Sequence of chain 1.PA:
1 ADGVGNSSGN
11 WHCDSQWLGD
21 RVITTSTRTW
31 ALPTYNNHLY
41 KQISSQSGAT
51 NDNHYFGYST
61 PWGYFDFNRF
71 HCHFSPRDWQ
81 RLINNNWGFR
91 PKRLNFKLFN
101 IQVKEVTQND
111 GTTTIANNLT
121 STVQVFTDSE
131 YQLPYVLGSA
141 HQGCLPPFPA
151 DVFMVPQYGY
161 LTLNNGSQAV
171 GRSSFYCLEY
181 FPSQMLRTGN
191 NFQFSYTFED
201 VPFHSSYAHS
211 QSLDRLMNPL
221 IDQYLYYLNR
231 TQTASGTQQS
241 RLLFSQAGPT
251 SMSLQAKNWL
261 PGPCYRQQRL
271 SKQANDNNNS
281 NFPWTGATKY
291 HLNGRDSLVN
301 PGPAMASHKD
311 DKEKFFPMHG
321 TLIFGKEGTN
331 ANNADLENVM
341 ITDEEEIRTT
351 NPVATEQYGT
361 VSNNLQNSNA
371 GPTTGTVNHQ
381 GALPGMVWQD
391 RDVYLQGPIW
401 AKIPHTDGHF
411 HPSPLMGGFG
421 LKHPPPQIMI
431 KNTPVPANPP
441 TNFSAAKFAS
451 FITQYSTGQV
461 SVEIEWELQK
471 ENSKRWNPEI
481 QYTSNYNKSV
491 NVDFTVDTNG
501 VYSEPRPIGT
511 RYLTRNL

Binding-site contacts:
Ligand atom N6 contacts residue VAL201 of chain 1.OA at 4.5 Å.
Ligand atom N6 contacts residue PRO412 of chain 1.OA at 3.6 Å.
Ligand atom C8 contacts residue PRO202 of chain 1.OA at 4.4 Å (hydrophobic).
Ligand atom N3 contacts residue PRO202 of chain 1.OA at 4.2 Å.
Ligand atom N9 contacts residue PRO202 of chain 1.OA at 4.3 Å.
Ligand atom C6 contacts residue PRO202 of chain 1.OA at 4.0 Å (hydrophobic).
Ligand atom N7 contacts residue SER413 of chain 1.OA at 4.3 Å.
Ligand atom P contacts residue PRO202 of chain 1.OA at 4.4 Å.
Ligand atom C6 contacts residue VAL201 of chain 1.OA at 4.5 Å (hydrophobic).
Ligand atom C2' contacts residue HIS411 of chain 1.OA at 4.3 Å.
Ligand atom C5 contacts residue PRO202 of chain 1.OA at 3.9 Å (hydrophobic).
Ligand atom C6 contacts residue GLY420 of chain 1.OA at 4.3 Å.
Ligand atom C2 contacts residue PRO412 of chain 1.OA at 4.2 Å (hydrophobic).
Ligand atom N6 contacts residue SER413 of chain 1.OA at 3.6 Å.
Ligand atom O1P contacts residue PRO202 of chain 1.OA at 4.1 Å.
Ligand atom C8 contacts residue HIS411 of chain 1.OA at 3.4 Å.
Ligand atom N1 contacts residue PRO202 of chain 1.OA at 4.0 Å.
Ligand atom N6 contacts residue GLY420 of chain 1.OA at 3.6 Å.
Ligand atom N7 contacts residue HIS411 of chain 1.OA at 3.7 Å.
Ligand atom N3 contacts residue PRO412 of chain 1.OA at 4.0 Å.
Ligand atom O3P contacts residue PRO202 of chain 1.OA at 4.1 Å.
Ligand atom N1 contacts residue VAL201 of chain 1.OA at 4.0 Å.
Ligand atom C6 contacts residue PRO412 of chain 1.OA at 3.6 Å (hydrophobic).
Ligand atom C2 contacts residue GLY420 of chain 1.OA at 3.8 Å.
Ligand atom N9 contacts residue HIS411 of chain 1.OA at 4.5 Å.
Ligand atom N1 contacts residue GLY420 of chain 1.OA at 3.2 Å (h-bond).
Ligand atom O4' contacts residue PRO202 of chain 1.OA at 4.4 Å.
Ligand atom O5' contacts residue PRO202 of chain 1.OA at 4.1 Å.
Ligand atom C6 contacts residue SER413 of chain 1.OA at 4.4 Å.
Ligand atom C2 contacts residue PRO202 of chain 1.OA at 4.0 Å (hydrophobic).
Ligand atom O3' contacts residue HIS409 of chain 1.PA at 4.4 Å.
Ligand atom C4 contacts residue PRO412 of chain 1.OA at 4.1 Å (hydrophobic).
Ligand atom N7 contacts residue PRO202 of chain 1.OA at 4.2 Å.
Ligand atom C4 contacts residue PRO202 of chain 1.OA at 4.0 Å (hydrophobic).
Ligand atom C5 contacts residue PRO412 of chain 1.OA at 4.1 Å (hydrophobic).
Ligand atom N9 contacts residue PRO412 of chain 1.OA at 4.4 Å.
Ligand atom N1 contacts residue PRO412 of chain 1.OA at 3.7 Å.
Ligand atom C5' contacts residue PRO202 of chain 1.OA at 4.2 Å (hydrophobic).

A protein and the small-molecule ligand that binds it are described below.
Small molecule (SMILES): Nc1ncnc2c1ncn2[C@H]1C[C@H](O)[C@@H](COP(=O)(O)O)O1

Sequence of chain 1.OA:
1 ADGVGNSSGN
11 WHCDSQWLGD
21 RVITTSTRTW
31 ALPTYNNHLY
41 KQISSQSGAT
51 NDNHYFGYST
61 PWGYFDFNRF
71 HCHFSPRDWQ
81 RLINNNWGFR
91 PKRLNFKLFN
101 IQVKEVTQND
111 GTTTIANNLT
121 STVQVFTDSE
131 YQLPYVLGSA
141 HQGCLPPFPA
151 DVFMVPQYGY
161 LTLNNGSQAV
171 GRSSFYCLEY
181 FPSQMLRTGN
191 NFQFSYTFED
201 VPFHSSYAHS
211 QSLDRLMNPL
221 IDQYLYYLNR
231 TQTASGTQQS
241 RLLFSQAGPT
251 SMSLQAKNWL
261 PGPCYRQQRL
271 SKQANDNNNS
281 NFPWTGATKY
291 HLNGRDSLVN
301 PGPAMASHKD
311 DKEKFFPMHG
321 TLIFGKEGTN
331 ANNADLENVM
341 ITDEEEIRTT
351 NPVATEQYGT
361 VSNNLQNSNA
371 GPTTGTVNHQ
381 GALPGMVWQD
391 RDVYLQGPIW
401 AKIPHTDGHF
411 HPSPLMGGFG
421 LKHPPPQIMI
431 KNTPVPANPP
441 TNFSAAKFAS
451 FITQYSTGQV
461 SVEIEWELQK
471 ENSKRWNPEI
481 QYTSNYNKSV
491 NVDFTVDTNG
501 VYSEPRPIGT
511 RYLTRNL